Sequence of chain 1.A:
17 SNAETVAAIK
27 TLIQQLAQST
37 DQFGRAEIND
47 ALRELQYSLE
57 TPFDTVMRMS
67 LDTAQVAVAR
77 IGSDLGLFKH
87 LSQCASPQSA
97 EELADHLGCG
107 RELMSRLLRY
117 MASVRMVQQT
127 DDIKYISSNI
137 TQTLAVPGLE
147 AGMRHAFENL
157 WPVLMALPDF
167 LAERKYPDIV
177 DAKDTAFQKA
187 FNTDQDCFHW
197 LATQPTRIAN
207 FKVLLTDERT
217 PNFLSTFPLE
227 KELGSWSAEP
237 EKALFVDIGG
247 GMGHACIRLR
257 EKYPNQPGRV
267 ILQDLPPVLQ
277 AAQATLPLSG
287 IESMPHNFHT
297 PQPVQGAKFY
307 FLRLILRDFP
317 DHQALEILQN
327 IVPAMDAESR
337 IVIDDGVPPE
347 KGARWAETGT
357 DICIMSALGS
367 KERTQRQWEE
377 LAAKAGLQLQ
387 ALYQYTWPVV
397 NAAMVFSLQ

Binding-site contacts:
Ligand atom C17 contacts residue ALA363 of chain 1.B at 3.7 Å (hydrophobic).
Ligand atom C14 contacts residue ASP314 of chain 1.B at 3.9 Å.
Ligand atom C7 contacts residue THR356 of chain 1.B at 3.9 Å.
Ligand atom N1 contacts residue ASP314 of chain 1.B at 2.7 Å (salt-bridge).
Ligand atom C5 contacts residue MET63 of chain 1.A at 3.7 Å (hydrophobic).
Ligand atom N1 contacts residue ARG313 of chain 1.B at 4.2 Å.
Ligand atom C17 contacts residue HIS151 of chain 1.B at 3.7 Å.
Ligand atom N1 contacts residue ILE360 of chain 1.B at 4.0 Å.
Ligand atom C19 contacts residue HIS151 of chain 1.B at 3.9 Å.
Ligand atom O2 contacts residue ARG313 of chain 1.B at 2.9 Å (salt-bridge).
Ligand atom C19 contacts residue PHE207 of chain 1.B at 3.7 Å (hydrophobic).
Ligand atom C6 contacts residue MET63 of chain 1.A at 3.9 Å (hydrophobic).
Ligand atom C6 contacts residue LEU156 of chain 1.B at 4.0 Å (hydrophobic).
Ligand atom C18 contacts residue LEU197 of chain 1.B at 4.0 Å (hydrophobic).
Ligand atom O2 contacts residue ASP314 of chain 1.B at 4.2 Å.
Ligand atom C15 contacts residue HIS151 of chain 1.B at 3.7 Å.
Ligand atom C13 contacts residue LEU364 of chain 1.B at 3.6 Å (hydrophobic).
Ligand atom C12 contacts residue HIS151 of chain 1.B at 4.1 Å.
Ligand atom C6 contacts residue LEU67 of chain 1.A at 3.5 Å (hydrophobic).
Ligand atom C17 contacts residue LEU156 of chain 1.B at 3.9 Å (hydrophobic).
Ligand atom O1 contacts residue HIS151 of chain 1.B at 2.8 Å (h-bond).
Ligand atom C7 contacts residue LEU67 of chain 1.A at 3.6 Å (hydrophobic).
Ligand atom C11 contacts residue HIS151 of chain 1.B at 3.6 Å.
Ligand atom C13 contacts residue ASP314 of chain 1.B at 3.1 Å.
Ligand atom C19 contacts residue PHE194 of chain 1.B at 4.1 Å (hydrophobic).
Ligand atom C14 contacts residue ILE360 of chain 1.B at 4.2 Å (hydrophobic).
Ligand atom C16 contacts residue HIS151 of chain 1.B at 3.6 Å.
Ligand atom C20 contacts residue HIS151 of chain 1.B at 3.9 Å.
Ligand atom C16 contacts residue LEU156 of chain 1.B at 3.6 Å (hydrophobic).
Ligand atom C22 contacts residue THR356 of chain 1.B at 3.9 Å.
Ligand atom C19 contacts residue LEU197 of chain 1.B at 3.8 Å (hydrophobic).
Ligand atom O1 contacts residue LEU156 of chain 1.B at 3.6 Å.
Ligand atom C14 contacts residue ARG313 of chain 1.B at 4.1 Å.
Ligand atom C6 contacts residue SER66 of chain 1.A at 3.8 Å.
Ligand atom C18 contacts residue CYS193 of chain 1.B at 3.5 Å (hydrophobic).
Ligand atom C18 contacts residue HIS151 of chain 1.B at 3.8 Å.
Ligand atom C22 contacts residue CYS359 of chain 1.B at 3.9 Å (hydrophobic).
Ligand atom C19 contacts residue CYS193 of chain 1.B at 4.0 Å (hydrophobic).
Ligand atom C22 contacts residue ILE360 of chain 1.B at 3.2 Å (hydrophobic).
Ligand atom C16 contacts residue ALA363 of chain 1.B at 4.1 Å (hydrophobic).

Sequence of chain 1.B:
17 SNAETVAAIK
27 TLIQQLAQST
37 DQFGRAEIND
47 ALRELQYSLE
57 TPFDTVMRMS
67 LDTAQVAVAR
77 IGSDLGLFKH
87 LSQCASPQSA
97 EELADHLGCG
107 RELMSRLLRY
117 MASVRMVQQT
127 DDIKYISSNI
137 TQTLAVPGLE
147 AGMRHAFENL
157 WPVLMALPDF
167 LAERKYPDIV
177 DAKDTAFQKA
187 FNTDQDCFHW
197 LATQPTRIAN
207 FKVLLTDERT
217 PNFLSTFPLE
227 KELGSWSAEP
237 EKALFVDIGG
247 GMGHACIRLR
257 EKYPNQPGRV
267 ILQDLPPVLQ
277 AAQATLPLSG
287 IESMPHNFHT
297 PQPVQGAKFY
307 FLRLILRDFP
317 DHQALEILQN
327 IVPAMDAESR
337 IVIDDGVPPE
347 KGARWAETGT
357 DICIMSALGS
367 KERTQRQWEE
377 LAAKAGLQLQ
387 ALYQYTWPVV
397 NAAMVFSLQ

A small-molecule ligand and the protein it binds are described below.
Small molecule (SMILES): C[C@@H]1C=C[C@@H]2CCC[C@H](C)[C@H]2[C@]12C(=O)NC=C(c1ccccc1)C2=O